Sequence of chain 1.B:
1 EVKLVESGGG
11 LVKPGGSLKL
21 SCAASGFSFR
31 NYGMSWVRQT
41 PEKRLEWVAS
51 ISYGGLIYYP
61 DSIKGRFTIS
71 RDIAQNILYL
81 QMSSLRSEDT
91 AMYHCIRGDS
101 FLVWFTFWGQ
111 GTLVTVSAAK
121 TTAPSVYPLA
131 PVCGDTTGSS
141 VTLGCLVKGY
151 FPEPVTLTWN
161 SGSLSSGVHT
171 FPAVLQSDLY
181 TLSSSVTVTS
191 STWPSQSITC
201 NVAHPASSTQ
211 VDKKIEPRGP

Sequence of chain 1.A:
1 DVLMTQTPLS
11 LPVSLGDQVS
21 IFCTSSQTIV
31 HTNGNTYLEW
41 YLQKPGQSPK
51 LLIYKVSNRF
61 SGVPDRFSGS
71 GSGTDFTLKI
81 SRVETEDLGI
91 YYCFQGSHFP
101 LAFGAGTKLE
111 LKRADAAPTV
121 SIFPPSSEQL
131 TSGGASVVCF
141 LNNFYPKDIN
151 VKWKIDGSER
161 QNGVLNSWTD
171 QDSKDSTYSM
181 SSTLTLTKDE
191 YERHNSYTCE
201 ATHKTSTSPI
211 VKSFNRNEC

This protein binds this small molecule.
Small molecule (SMILES): Cc1c2ccccc2c(CCC(=O)O)c2ccccc12

Binding-site contacts:
Ligand atom C15 contacts residue TRP104 of chain 1.B at 3.7 Å (hydrophobic).
Ligand atom C7 contacts residue SER52 of chain 1.B at 3.3 Å.
Ligand atom C15 contacts residue PHE101 of chain 1.B at 3.2 Å (hydrophobic).
Ligand atom C17 contacts residue TRP104 of chain 1.B at 3.6 Å (hydrophobic).
Ligand atom C15 contacts residue TYR37 of chain 1.A at 3.4 Å (hydrophobic).
Ligand atom C2 contacts residue TRP104 of chain 1.B at 3.6 Å (hydrophobic).
Ligand atom O2 contacts residue PHE99 of chain 1.A at 3.2 Å.
Ligand atom C8 contacts residue GLY33 of chain 1.B at 3.5 Å.
Ligand atom C12 contacts residue TRP104 of chain 1.B at 3.6 Å (hydrophobic).
Ligand atom C13 contacts residue TRP104 of chain 1.B at 3.6 Å (hydrophobic).
Ligand atom C18 contacts residue GLY98 of chain 1.B at 3.8 Å.
Ligand atom C16 contacts residue TRP104 of chain 1.B at 3.6 Å (hydrophobic).
Ligand atom C16 contacts residue PHE101 of chain 1.B at 3.5 Å (hydrophobic).
Ligand atom C11 contacts residue TRP104 of chain 1.B at 3.6 Å (hydrophobic).
Ligand atom C16 contacts residue TYR37 of chain 1.A at 3.7 Å (hydrophobic).
Ligand atom C5 contacts residue TRP104 of chain 1.B at 3.6 Å (hydrophobic).
Ligand atom C18 contacts residue TRP104 of chain 1.B at 3.6 Å (hydrophobic).
Ligand atom C6 contacts residue TYR58 of chain 1.B at 3.8 Å (hydrophobic).
Ligand atom C9 contacts residue GLY33 of chain 1.B at 3.4 Å.
Ligand atom O2 contacts residue HIS31 of chain 1.A at 2.9 Å (h-bond).
Ligand atom C13 contacts residue PHE101 of chain 1.B at 3.5 Å (hydrophobic).
Ligand atom C10 contacts residue TRP104 of chain 1.B at 3.6 Å (hydrophobic).
Ligand atom C16 contacts residue LEU102 of chain 1.B at 3.4 Å (hydrophobic).
Ligand atom C3 contacts residue PHE101 of chain 1.B at 3.7 Å (hydrophobic).
Ligand atom C18 contacts residue VAL103 of chain 1.B at 3.5 Å (hydrophobic).
Ligand atom C1 contacts residue HIS31 of chain 1.A at 3.5 Å.
Ligand atom C7 contacts residue TYR58 of chain 1.B at 3.8 Å (hydrophobic).
Ligand atom C14 contacts residue PHE101 of chain 1.B at 3.4 Å (hydrophobic).
Ligand atom C16 contacts residue ASP99 of chain 1.B at 3.8 Å.
Ligand atom O1 contacts residue PHE101 of chain 1.B at 3.8 Å.
Ligand atom C1 contacts residue PHE99 of chain 1.A at 3.9 Å (hydrophobic).
Ligand atom C17 contacts residue ASP99 of chain 1.B at 3.4 Å.
Ligand atom C8 contacts residue ILE51 of chain 1.B at 3.5 Å (hydrophobic).
Ligand atom C8 contacts residue SER52 of chain 1.B at 3.4 Å.
Ligand atom C17 contacts residue VAL103 of chain 1.B at 3.5 Å (hydrophobic).
Ligand atom C16 contacts residue VAL103 of chain 1.B at 3.6 Å (hydrophobic).
Ligand atom C17 contacts residue PHE101 of chain 1.B at 3.6 Å (hydrophobic).
Ligand atom C4 contacts residue TRP104 of chain 1.B at 3.6 Å (hydrophobic).
Ligand atom C15 contacts residue LEU102 of chain 1.B at 3.9 Å (hydrophobic).
Ligand atom C12 contacts residue PHE101 of chain 1.B at 3.6 Å (hydrophobic).